Sequence of chain 1.B:
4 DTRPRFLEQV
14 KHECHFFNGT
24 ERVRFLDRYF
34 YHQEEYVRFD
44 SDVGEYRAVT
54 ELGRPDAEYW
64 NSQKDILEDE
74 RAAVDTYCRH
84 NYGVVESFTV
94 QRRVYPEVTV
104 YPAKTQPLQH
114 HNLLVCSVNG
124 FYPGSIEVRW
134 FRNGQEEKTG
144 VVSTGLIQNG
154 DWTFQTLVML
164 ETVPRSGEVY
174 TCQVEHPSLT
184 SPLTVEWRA

The small molecule below binds the protein below.
Small molecule (SMILES): CC(=O)N[C@@H]1[C@@H](O)[C@H](O)[C@@H](CO)O[C@H]1O

Binding-site contacts:
Ligand atom O5 contacts residue GLU24 of chain 1.B at 3.9 Å.
Ligand atom C1 contacts residue ASN21 of chain 1.B at 1.4 Å.
Ligand atom C1 contacts residue GLU24 of chain 1.B at 4.4 Å.
Ligand atom O6 contacts residue GLU24 of chain 1.B at 3.4 Å (salt-bridge).
Ligand atom O5 contacts residue ASN21 of chain 1.B at 2.4 Å (h-bond).
Ligand atom C7 contacts residue ASN21 of chain 1.B at 3.9 Å.
Ligand atom C5 contacts residue ASN21 of chain 1.B at 3.6 Å.
Ligand atom C4 contacts residue ASN21 of chain 1.B at 4.2 Å.
Ligand atom N2 contacts residue ASN21 of chain 1.B at 3.0 Å (h-bond).
Ligand atom C6 contacts residue GLU24 of chain 1.B at 4.3 Å.
Ligand atom C2 contacts residue ASN21 of chain 1.B at 2.4 Å.
Ligand atom C3 contacts residue ASN21 of chain 1.B at 3.8 Å.
Ligand atom C8 contacts residue ASN21 of chain 1.B at 4.1 Å.